Sequence of chain 1.A:
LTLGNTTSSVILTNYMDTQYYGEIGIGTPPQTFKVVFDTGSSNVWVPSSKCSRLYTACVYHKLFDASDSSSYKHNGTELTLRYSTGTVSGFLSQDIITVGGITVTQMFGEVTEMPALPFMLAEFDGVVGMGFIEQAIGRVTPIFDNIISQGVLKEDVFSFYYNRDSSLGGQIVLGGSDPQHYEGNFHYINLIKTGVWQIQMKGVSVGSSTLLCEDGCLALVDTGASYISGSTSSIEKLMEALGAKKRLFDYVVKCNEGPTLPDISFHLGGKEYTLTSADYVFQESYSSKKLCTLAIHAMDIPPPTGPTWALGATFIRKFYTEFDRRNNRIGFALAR

The protein below binds the small molecule below.
Small molecule (SMILES): CC(C)CC(CC(C)C)NC(=O)[C@@H]1CNC[C@H](N2CC(=O)N(c3ccccc3Cl)CC2(C)C)C1

Binding-site contacts:
Ligand atom C9 contacts residue THR85 of chain 1.A at 3.3 Å.
Ligand atom C29 contacts residue GLY40 of chain 1.A at 3.8 Å.
Ligand atom O24 contacts residue SER84 of chain 1.A at 2.8 Å (h-bond).
Ligand atom C1 contacts residue ASP38 of chain 1.A at 3.3 Å.
Ligand atom C6 contacts residue TYR83 of chain 1.A at 3.5 Å (hydrophobic).
Ligand atom C11 contacts residue PHE124 of chain 1.A at 3.8 Å (hydrophobic).
Ligand atom C27 contacts residue ARG82 of chain 1.A at 3.5 Å.
Ligand atom C1 contacts residue TYR83 of chain 1.A at 3.8 Å (hydrophobic).
Ligand atom C5 contacts residue ASP38 of chain 1.A at 3.3 Å.
Ligand atom O13 contacts residue THR85 of chain 1.A at 2.6 Å (h-bond).
Ligand atom C2 contacts residue ASP226 of chain 1.A at 3.2 Å.
Ligand atom C33 contacts residue ILE137 of chain 1.A at 3.4 Å (hydrophobic).
Ligand atom C2 contacts residue ASP38 of chain 1.A at 3.7 Å.
Ligand atom C14 contacts residue TYR83 of chain 1.A at 3.7 Å (hydrophobic).
Ligand atom C17 contacts residue PHE124 of chain 1.A at 3.6 Å (hydrophobic).
Ligand atom C4 contacts residue ALA229 of chain 1.A at 3.8 Å (hydrophobic).
Ligand atom C27 contacts residue TYR83 of chain 1.A at 3.8 Å (hydrophobic).
Ligand atom C20 contacts residue GLN19 of chain 1.A at 3.7 Å.
Ligand atom C6 contacts residue ASP38 of chain 1.A at 3.6 Å.
Ligand atom C34 contacts residue GLY40 of chain 1.A at 3.5 Å.
Ligand atom N3 contacts residue ASP38 of chain 1.A at 2.9 Å (salt-bridge).
Ligand atom CL1 contacts residue PHE119 of chain 1.A at 3.5 Å.
Ligand atom O24 contacts residue TYR83 of chain 1.A at 3.1 Å.
Ligand atom C16 contacts residue PHE124 of chain 1.A at 3.8 Å (hydrophobic).
Ligand atom C15 contacts residue ASP38 of chain 1.A at 3.7 Å.
Ligand atom N25 contacts residue GLY40 of chain 1.A at 3.1 Å (h-bond).
Ligand atom C34 contacts residue SER41 of chain 1.A at 3.5 Å.
Ligand atom C23 contacts residue TYR83 of chain 1.A at 3.4 Å (hydrophobic).
Ligand atom C31 contacts residue SER84 of chain 1.A at 3.6 Å.
Ligand atom C15 contacts residue VAL36 of chain 1.A at 3.7 Å (hydrophobic).
Ligand atom C4 contacts residue GLY228 of chain 1.A at 3.5 Å.
Ligand atom C8 contacts residue THR85 of chain 1.A at 3.7 Å.
Ligand atom C28 contacts residue GLY40 of chain 1.A at 3.8 Å.
Ligand atom C4 contacts residue ASP226 of chain 1.A at 3.4 Å.
Ligand atom N7 contacts residue GLY228 of chain 1.A at 3.7 Å.
Ligand atom C4 contacts residue ASP38 of chain 1.A at 3.5 Å.
Ligand atom C31 contacts residue ILE305 of chain 1.A at 3.8 Å (hydrophobic).
Ligand atom N3 contacts residue ASP226 of chain 1.A at 2.6 Å (salt-bridge).
Ligand atom C19 contacts residue GLN19 of chain 1.A at 3.6 Å.
Ligand atom CL1 contacts residue PRO118 of chain 1.A at 3.7 Å.